Sequence of chain 26.C:
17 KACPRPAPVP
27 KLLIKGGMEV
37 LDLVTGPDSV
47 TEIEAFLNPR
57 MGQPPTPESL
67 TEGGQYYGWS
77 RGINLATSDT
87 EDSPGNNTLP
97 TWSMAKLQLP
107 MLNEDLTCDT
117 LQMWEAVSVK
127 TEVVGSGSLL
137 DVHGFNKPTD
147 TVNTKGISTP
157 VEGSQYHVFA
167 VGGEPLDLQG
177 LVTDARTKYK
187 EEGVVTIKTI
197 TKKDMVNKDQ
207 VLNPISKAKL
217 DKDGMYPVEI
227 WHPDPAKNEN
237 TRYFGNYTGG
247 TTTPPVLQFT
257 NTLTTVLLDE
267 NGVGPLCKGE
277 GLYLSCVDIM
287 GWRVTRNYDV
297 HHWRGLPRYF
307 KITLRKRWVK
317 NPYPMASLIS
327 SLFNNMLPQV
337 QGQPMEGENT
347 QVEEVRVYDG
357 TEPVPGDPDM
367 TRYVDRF

This small molecule binds to this protein.
Small molecule (SMILES): CC(=O)N[C@H]1[C@H]([C@H](O)[C@H](O)CO)O[C@@](O[C@H]2[C@@H](O)[C@@H](CO)O[C@@H](O[C@H]3[C@H](O)[C@@H](O)[C@H](O)O[C@@H]3CO)[C@@H]2O)(C(=O)O)C[C@@H]1O

Binding-site contacts:
Ligand atom C3 contacts residue GLY78 of chain 26.B at 3.8 Å.
Ligand atom C3 contacts residue HIS298 of chain 26.B at 3.5 Å.
Ligand atom C4 contacts residue HIS298 of chain 26.B at 3.5 Å.
Ligand atom O4 contacts residue ASN80 of chain 26.B at 4.3 Å.
Ligand atom C11 contacts residue ASP85 of chain 26.C at 3.7 Å.
Ligand atom C3 contacts residue GLY78 of chain 26.B at 3.8 Å.
Ligand atom O4 contacts residue THR291 of chain 26.B at 3.3 Å.
Ligand atom C4 contacts residue GLY78 of chain 26.B at 3.3 Å.
Ligand atom C9 contacts residue ARG77 of chain 26.B at 3.5 Å.
Ligand atom O6 contacts residue ASN93 of chain 26.B at 3.5 Å (h-bond).
Ligand atom C6 contacts residue TYR72 of chain 26.B at 3.9 Å (hydrophobic).
Ligand atom O4 contacts residue VAL296 of chain 26.B at 4.2 Å.
Ligand atom C5 contacts residue TYR72 of chain 26.B at 3.7 Å (hydrophobic).
Ligand atom C11 contacts residue TYR72 of chain 26.B at 3.5 Å (hydrophobic).
Ligand atom C5 contacts residue ASN93 of chain 26.B at 4.0 Å.
Ligand atom O3 contacts residue VAL296 of chain 26.B at 3.9 Å.
Ligand atom N5 contacts residue TYR72 of chain 26.B at 2.8 Å (h-bond).
Ligand atom O4 contacts residue ILE79 of chain 26.B at 3.8 Å.
Ligand atom C2 contacts residue GLY78 of chain 26.B at 3.9 Å.
Ligand atom C3 contacts residue ARG77 of chain 26.B at 4.0 Å.
Ligand atom C4 contacts residue TYR72 of chain 26.B at 3.9 Å (hydrophobic).
Ligand atom O1A contacts residue GLY78 of chain 26.B at 3.9 Å.
Ligand atom C1 contacts residue TYR72 of chain 26.B at 3.7 Å (hydrophobic).
Ligand atom C1 contacts residue GLY78 of chain 26.B at 4.1 Å.
Ligand atom O3 contacts residue GLY78 of chain 26.B at 3.0 Å.
Ligand atom O1A contacts residue TYR72 of chain 26.B at 3.0 Å.
Ligand atom C5 contacts residue ARG77 of chain 26.B at 4.2 Å.
Ligand atom O4 contacts residue HIS298 of chain 26.B at 3.1 Å (h-bond).
Ligand atom C1 contacts residue ARG77 of chain 26.B at 3.3 Å.
Ligand atom O1A contacts residue ARG77 of chain 26.B at 3.2 Å (salt-bridge).
Ligand atom O1B contacts residue ARG77 of chain 26.B at 2.7 Å (salt-bridge).
Ligand atom C4 contacts residue ARG77 of chain 26.B at 3.8 Å.
Ligand atom C2 contacts residue VAL296 of chain 26.B at 4.3 Å (hydrophobic).
Ligand atom O4 contacts residue GLY78 of chain 26.B at 3.1 Å.
Ligand atom O3 contacts residue ARG77 of chain 26.B at 4.1 Å.
Ligand atom C6 contacts residue ASN93 of chain 26.B at 3.2 Å.
Ligand atom C10 contacts residue TYR72 of chain 26.B at 3.6 Å (hydrophobic).
Ligand atom C3 contacts residue VAL296 of chain 26.B at 3.5 Å (hydrophobic).
Ligand atom O3 contacts residue ASN80 of chain 26.B at 3.9 Å.
Ligand atom O1B contacts residue TYR72 of chain 26.B at 3.8 Å.

Sequence of chain 26.B:
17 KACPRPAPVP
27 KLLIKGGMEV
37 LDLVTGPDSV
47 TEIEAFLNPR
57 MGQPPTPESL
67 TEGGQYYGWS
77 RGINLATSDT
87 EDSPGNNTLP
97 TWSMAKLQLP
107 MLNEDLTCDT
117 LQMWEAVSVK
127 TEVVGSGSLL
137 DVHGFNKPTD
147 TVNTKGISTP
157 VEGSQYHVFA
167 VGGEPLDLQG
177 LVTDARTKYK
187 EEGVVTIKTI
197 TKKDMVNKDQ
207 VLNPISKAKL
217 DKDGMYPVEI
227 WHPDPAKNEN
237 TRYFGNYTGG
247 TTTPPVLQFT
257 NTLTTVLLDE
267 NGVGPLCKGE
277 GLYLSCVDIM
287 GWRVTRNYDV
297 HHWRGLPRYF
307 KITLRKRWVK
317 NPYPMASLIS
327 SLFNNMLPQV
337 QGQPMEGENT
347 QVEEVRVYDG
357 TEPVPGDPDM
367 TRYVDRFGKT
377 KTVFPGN